Sequence of chain 2.B:
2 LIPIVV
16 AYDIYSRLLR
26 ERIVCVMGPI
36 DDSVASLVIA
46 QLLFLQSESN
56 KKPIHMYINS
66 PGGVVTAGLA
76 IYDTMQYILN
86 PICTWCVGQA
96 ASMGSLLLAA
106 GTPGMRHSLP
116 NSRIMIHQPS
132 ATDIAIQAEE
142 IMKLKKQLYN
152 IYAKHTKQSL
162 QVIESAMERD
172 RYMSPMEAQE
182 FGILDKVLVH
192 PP

Sequence of chain 2.C:
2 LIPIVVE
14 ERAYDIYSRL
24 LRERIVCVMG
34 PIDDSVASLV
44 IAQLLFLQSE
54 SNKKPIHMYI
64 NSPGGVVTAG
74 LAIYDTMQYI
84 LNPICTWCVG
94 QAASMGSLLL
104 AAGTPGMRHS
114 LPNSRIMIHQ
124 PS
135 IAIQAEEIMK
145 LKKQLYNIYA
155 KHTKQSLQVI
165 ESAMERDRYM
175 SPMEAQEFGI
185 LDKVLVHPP

Binding-site contacts:
Ligand atom C11 contacts residue TYR62 of chain 2.C at 3.0 Å (hydrophobic).
Ligand atom C19 contacts residue SER52 of chain 2.B at 3.3 Å.
Ligand atom C07 contacts residue TYR62 of chain 2.C at 3.5 Å (hydrophobic).
Ligand atom CL21 contacts residue PHE49 of chain 2.B at 3.6 Å.
Ligand atom C06 contacts residue TYR82 of chain 2.B at 3.4 Å (hydrophobic).
Ligand atom N13 contacts residue ILE28 of chain 2.C at 3.6 Å.
Ligand atom C10 contacts residue TYR62 of chain 2.C at 3.0 Å (hydrophobic).
Ligand atom C28 contacts residue TYR62 of chain 2.C at 3.3 Å (hydrophobic).
Ligand atom C02 contacts residue TYR62 of chain 2.C at 3.8 Å (hydrophobic).
Ligand atom C27 contacts residue TYR62 of chain 2.C at 3.1 Å (hydrophobic).
Ligand atom C08 contacts residue TRP90 of chain 2.C at 3.8 Å (hydrophobic).
Ligand atom C03 contacts residue TYR62 of chain 2.C at 3.9 Å (hydrophobic).
Ligand atom C27 contacts residue TYR82 of chain 2.B at 3.6 Å (hydrophobic).
Ligand atom C22 contacts residue LEU48 of chain 2.B at 3.6 Å (hydrophobic).
Ligand atom C10 contacts residue TRP90 of chain 2.C at 3.4 Å (hydrophobic).
Ligand atom C02 contacts residue VAL92 of chain 2.C at 3.6 Å (hydrophobic).
Ligand atom C05 contacts residue THR79 of chain 2.B at 3.9 Å.
Ligand atom C08 contacts residue TYR62 of chain 2.C at 3.5 Å (hydrophobic).
Ligand atom C05 contacts residue TYR82 of chain 2.B at 3.9 Å (hydrophobic).
Ligand atom C20 contacts residue GLU26 of chain 2.C at 3.9 Å.
Ligand atom N01 contacts residue VAL92 of chain 2.C at 3.0 Å.
Ligand atom C23 contacts residue LEU48 of chain 2.B at 3.8 Å (hydrophobic).
Ligand atom C18 contacts residue GLU26 of chain 2.C at 3.8 Å.
Ligand atom C18 contacts residue SER52 of chain 2.B at 3.2 Å.
Ligand atom C12 contacts residue ILE28 of chain 2.C at 4.0 Å (hydrophobic).
Ligand atom C17 contacts residue GLU26 of chain 2.C at 4.0 Å.
Ligand atom N09 contacts residue TYR62 of chain 2.C at 2.6 Å (h-bond).
Ligand atom C20 contacts residue PHE49 of chain 2.B at 3.9 Å (hydrophobic).
Ligand atom C26 contacts residue TYR62 of chain 2.C at 3.2 Å (hydrophobic).
Ligand atom C04 contacts residue ILE44 of chain 2.B at 3.6 Å (hydrophobic).
Ligand atom C12 contacts residue TYR62 of chain 2.C at 3.2 Å (hydrophobic).
Ligand atom C14 contacts residue ILE28 of chain 2.C at 4.0 Å (hydrophobic).
Ligand atom C11 contacts residue HIS60 of chain 2.C at 3.4 Å.
Ligand atom CL21 contacts residue ARG22 of chain 2.C at 3.8 Å.
Ligand atom C22 contacts residue LEU23 of chain 2.C at 4.0 Å (hydrophobic).
Ligand atom C04 contacts residue THR79 of chain 2.B at 3.7 Å.
Ligand atom C08 contacts residue TYR82 of chain 2.B at 4.0 Å (hydrophobic).
Ligand atom O25 contacts residue LEU48 of chain 2.B at 3.4 Å.
Ligand atom N01 contacts residue TYR62 of chain 2.C at 3.7 Å.
Ligand atom C19 contacts residue GLU26 of chain 2.C at 3.7 Å.

The protein below binds the small molecule below.
Small molecule (SMILES): N#Cc1cccc(CN2CCc3ncn(Cc4ccc(Cl)cc4)c(=O)c3C2)c1